Sequence of chain 1.A:
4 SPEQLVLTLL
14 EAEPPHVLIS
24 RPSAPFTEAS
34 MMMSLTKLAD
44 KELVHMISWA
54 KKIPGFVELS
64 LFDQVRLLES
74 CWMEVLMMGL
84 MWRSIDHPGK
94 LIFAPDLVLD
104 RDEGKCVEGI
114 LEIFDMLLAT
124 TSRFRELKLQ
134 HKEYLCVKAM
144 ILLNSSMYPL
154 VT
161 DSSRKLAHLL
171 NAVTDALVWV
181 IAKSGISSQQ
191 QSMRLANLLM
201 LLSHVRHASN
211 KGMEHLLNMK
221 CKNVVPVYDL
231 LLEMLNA

Binding-site contacts:
Ligand atom C1 contacts residue LEU38 of chain 1.A at 3.5 Å (hydrophobic).
Ligand atom C4 contacts residue PHE96 of chain 1.A at 4.0 Å (hydrophobic).
Ligand atom C12 contacts residue LEU38 of chain 1.A at 3.8 Å (hydrophobic).
Ligand atom C2 contacts residue LEU41 of chain 1.A at 3.9 Å (hydrophobic).
Ligand atom C3 contacts residue LEU79 of chain 1.A at 4.0 Å (hydrophobic).
Ligand atom O17 contacts residue LEU216 of chain 1.A at 3.3 Å.
Ligand atom C16 contacts residue ILE116 of chain 1.A at 4.2 Å (hydrophobic).
Ligand atom C11 contacts residue LEU38 of chain 1.A at 3.7 Å (hydrophobic).
Ligand atom C15 contacts residue GLY212 of chain 1.A at 4.1 Å.
Ligand atom C3 contacts residue GLU45 of chain 1.A at 3.2 Å.
Ligand atom C2 contacts residue GLU45 of chain 1.A at 3.2 Å.
Ligand atom C6 contacts residue MET80 of chain 1.A at 3.7 Å (hydrophobic).
Ligand atom C4 contacts residue LEU83 of chain 1.A at 4.0 Å (hydrophobic).
Ligand atom C6 contacts residue PHE96 of chain 1.A at 4.2 Å (hydrophobic).
Ligand atom C10 contacts residue PHE96 of chain 1.A at 3.7 Å (hydrophobic).
Ligand atom C1 contacts residue ALA42 of chain 1.A at 3.8 Å (hydrophobic).
Ligand atom C1 contacts residue PHE96 of chain 1.A at 4.1 Å (hydrophobic).
Ligand atom C2 contacts residue PHE96 of chain 1.A at 4.1 Å (hydrophobic).
Ligand atom C4 contacts residue LEU79 of chain 1.A at 3.8 Å (hydrophobic).
Ligand atom C7 contacts residue LEU120 of chain 1.A at 4.1 Å (hydrophobic).
Ligand atom C18 contacts residue GLY212 of chain 1.A at 4.0 Å.
Ligand atom C18 contacts residue MET76 of chain 1.A at 3.5 Å (hydrophobic).
Ligand atom C9 contacts residue LEU38 of chain 1.A at 4.1 Å (hydrophobic).
Ligand atom C16 contacts residue HIS215 of chain 1.A at 3.7 Å.
Ligand atom C7 contacts residue PHE96 of chain 1.A at 4.1 Å (hydrophobic).
Ligand atom C16 contacts residue GLY212 of chain 1.A at 3.8 Å.
Ligand atom O17 contacts residue GLY212 of chain 1.A at 4.0 Å.
Ligand atom C17 contacts residue MET35 of chain 1.A at 4.0 Å (hydrophobic).
Ligand atom C15 contacts residue ILE116 of chain 1.A at 4.1 Å (hydrophobic).
Ligand atom O17 contacts residue MET35 of chain 1.A at 3.4 Å.
Ligand atom O3 contacts residue ARG86 of chain 1.A at 3.2 Å (salt-bridge).
Ligand atom C17 contacts residue HIS215 of chain 1.A at 3.7 Å.
Ligand atom C18 contacts residue LEU216 of chain 1.A at 4.0 Å (hydrophobic).
Ligand atom C5 contacts residue PHE96 of chain 1.A at 3.7 Å (hydrophobic).
Ligand atom C17 contacts residue ILE113 of chain 1.A at 4.1 Å (hydrophobic).
Ligand atom C2 contacts residue ALA42 of chain 1.A at 4.1 Å (hydrophobic).
Ligand atom O3 contacts residue GLU45 of chain 1.A at 2.5 Å (salt-bridge).
Ligand atom O17 contacts residue HIS215 of chain 1.A at 3.1 Å (h-bond).
Ligand atom C6 contacts residue LEU83 of chain 1.A at 3.9 Å (hydrophobic).
Ligand atom O3 contacts residue LEU79 of chain 1.A at 3.7 Å.

A protein and the small-molecule ligand that binds it are described below.
Small molecule (SMILES): C[C@]12CC[C@@H]3c4ccc(O)cc4CC[C@H]3[C@@H]1CC[C@@H]2O